A small-molecule ligand and the protein it binds are described below.
Small molecule (SMILES): Nc1nc2c(ncn2[C@@H]2O[C@@H]3CO[P](=O)(O)O[C@H]4[C@@H](O)[C@H](n5cnc6c(=O)[nH]c(N)nc65)O[C@@H]4CO[P](=O)(O)O[C@H]3[C@H]2O)c(=O)[nH]1

Sequence of chain 1.A:
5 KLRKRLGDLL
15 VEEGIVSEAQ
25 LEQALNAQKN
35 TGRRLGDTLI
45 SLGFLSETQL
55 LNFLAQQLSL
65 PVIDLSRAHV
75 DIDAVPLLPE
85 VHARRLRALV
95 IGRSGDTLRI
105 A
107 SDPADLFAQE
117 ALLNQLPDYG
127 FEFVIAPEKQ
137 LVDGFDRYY

Binding-site contacts:
Ligand atom O11 contacts residue ARG38 of chain 1.A at 3.5 Å.
Ligand atom O1P contacts residue ARG7 of chain 1.A at 3.5 Å.
Ligand atom N7 contacts residue LEU39 of chain 1.A at 3.4 Å.
Ligand atom C5 contacts residue ARG9 of chain 1.A at 3.6 Å.
Ligand atom N21 contacts residue ASP108 of chain 1.A at 2.9 Å (salt-bridge).
Ligand atom N71 contacts residue GLY40 of chain 1.A at 3.0 Å (h-bond).
Ligand atom N7 contacts residue LEU10 of chain 1.A at 3.6 Å.
Ligand atom N1 contacts residue ARG9 of chain 1.A at 3.2 Å.
Ligand atom O6 contacts residue ASP12 of chain 1.A at 3.0 Å (salt-bridge).
Ligand atom C2 contacts residue LEU29 of chain 1.A at 3.5 Å (hydrophobic).
Ligand atom O61 contacts residue ASP41 of chain 1.A at 2.7 Å (salt-bridge).
Ligand atom O2P contacts residue GLN61 of chain 1.A at 2.8 Å (h-bond).
Ligand atom N3 contacts residue LEU29 of chain 1.A at 3.5 Å.
Ligand atom C2 contacts residue ARG9 of chain 1.A at 3.4 Å.
Ligand atom O2P contacts residue ARG9 of chain 1.A at 3.3 Å.
Ligand atom N1 contacts residue LEU29 of chain 1.A at 3.6 Å.
Ligand atom O2P contacts residue LEU10 of chain 1.A at 2.7 Å (h-bond).
Ligand atom O61 contacts residue GLY40 of chain 1.A at 3.1 Å.
Ligand atom N21 contacts residue LEU58 of chain 1.A at 3.5 Å.
Ligand atom C21 contacts residue LEU58 of chain 1.A at 3.5 Å (hydrophobic).
Ligand atom O2A contacts residue ARG7 of chain 1.A at 3.0 Å (salt-bridge).
Ligand atom N2 contacts residue ARG9 of chain 1.A at 3.5 Å (salt-bridge).
Ligand atom N2 contacts residue LEU29 of chain 1.A at 3.6 Å.
Ligand atom O11 contacts residue LEU39 of chain 1.A at 2.8 Å (h-bond).
Ligand atom O21 contacts residue ARG38 of chain 1.A at 3.0 Å (salt-bridge).
Ligand atom C2A contacts residue GLN61 of chain 1.A at 3.5 Å.
Ligand atom O6 contacts residue GLY11 of chain 1.A at 3.1 Å.
Ligand atom O6 contacts residue ARG9 of chain 1.A at 3.5 Å (salt-bridge).
Ligand atom C81 contacts residue LEU10 of chain 1.A at 3.6 Å (hydrophobic).
Ligand atom N71 contacts residue ARG38 of chain 1.A at 3.5 Å.
Ligand atom C51 contacts residue ARG38 of chain 1.A at 3.6 Å.
Ligand atom C8 contacts residue LEU39 of chain 1.A at 3.5 Å (hydrophobic).
Ligand atom N71 contacts residue LEU39 of chain 1.A at 3.5 Å (h-bond).
Ligand atom O11 contacts residue GLN32 of chain 1.A at 2.9 Å (h-bond).
Ligand atom O61 contacts residue LEU54 of chain 1.A at 3.5 Å.
Ligand atom O2A contacts residue GLN61 of chain 1.A at 2.7 Å (h-bond).
Ligand atom C6 contacts residue ARG9 of chain 1.A at 3.3 Å.
Ligand atom O2' contacts residue GLN32 of chain 1.A at 3.1 Å (h-bond).
Ligand atom N7 contacts residue GLY11 of chain 1.A at 3.1 Å (h-bond).
Ligand atom O6 contacts residue LEU25 of chain 1.A at 3.5 Å.